Sequence of chain 1.DA:
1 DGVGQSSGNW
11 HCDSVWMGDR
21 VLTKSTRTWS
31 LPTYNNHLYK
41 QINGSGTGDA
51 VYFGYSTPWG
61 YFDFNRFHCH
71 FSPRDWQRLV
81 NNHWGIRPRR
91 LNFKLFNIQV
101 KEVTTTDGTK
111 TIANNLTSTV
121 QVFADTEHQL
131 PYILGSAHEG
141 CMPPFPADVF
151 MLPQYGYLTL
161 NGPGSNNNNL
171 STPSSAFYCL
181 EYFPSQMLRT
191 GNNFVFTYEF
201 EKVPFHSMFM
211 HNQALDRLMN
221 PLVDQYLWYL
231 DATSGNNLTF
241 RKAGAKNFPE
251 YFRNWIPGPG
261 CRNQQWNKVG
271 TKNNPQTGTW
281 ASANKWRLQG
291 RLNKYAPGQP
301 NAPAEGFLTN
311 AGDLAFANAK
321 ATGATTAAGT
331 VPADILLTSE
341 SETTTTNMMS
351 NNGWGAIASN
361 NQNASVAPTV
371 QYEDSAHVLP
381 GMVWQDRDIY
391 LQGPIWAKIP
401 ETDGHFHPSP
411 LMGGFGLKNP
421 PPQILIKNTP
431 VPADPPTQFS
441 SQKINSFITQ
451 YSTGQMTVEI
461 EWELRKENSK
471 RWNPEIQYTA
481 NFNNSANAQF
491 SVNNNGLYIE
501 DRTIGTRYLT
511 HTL

The small molecule below binds the protein below.
Small molecule (SMILES): Nc1ncnc2c1ncn2[C@H]1C[C@H](O)[C@@H](COP(=O)(O)O)O1

Binding-site contacts:
Ligand atom C8 contacts residue HIS407 of chain 1.DA at 3.4 Å.
Ligand atom C8 contacts residue PRO408 of chain 1.DA at 4.4 Å (hydrophobic).
Ligand atom O2P contacts residue ASP403 of chain 1.LA at 3.9 Å.
Ligand atom C2' contacts residue HIS407 of chain 1.DA at 4.0 Å.
Ligand atom C8 contacts residue SER409 of chain 1.DA at 4.2 Å.
Ligand atom C2 contacts residue GLY416 of chain 1.DA at 3.6 Å.
Ligand atom C5 contacts residue SER409 of chain 1.DA at 3.7 Å.
Ligand atom O1P contacts residue HIS405 of chain 1.LA at 3.9 Å.
Ligand atom N6 contacts residue PRO204 of chain 1.DA at 4.4 Å.
Ligand atom N7 contacts residue SER409 of chain 1.DA at 3.2 Å (h-bond).
Ligand atom C2 contacts residue ILE399 of chain 1.DA at 4.3 Å (hydrophobic).
Ligand atom C6 contacts residue PRO408 of chain 1.DA at 3.8 Å (hydrophobic).
Ligand atom N6 contacts residue PRO408 of chain 1.DA at 4.0 Å.
Ligand atom N6 contacts residue GLY414 of chain 1.DA at 4.4 Å.
Ligand atom N6 contacts residue GLY416 of chain 1.DA at 3.7 Å.
Ligand atom N9 contacts residue HIS407 of chain 1.DA at 4.4 Å.
Ligand atom N6 contacts residue PHE415 of chain 1.DA at 4.4 Å.
Ligand atom N6 contacts residue SER409 of chain 1.DA at 3.3 Å (h-bond).
Ligand atom C6 contacts residue SER409 of chain 1.DA at 3.8 Å.
Ligand atom C5 contacts residue PRO408 of chain 1.DA at 4.2 Å (hydrophobic).
Ligand atom C5 contacts residue PRO204 of chain 1.DA at 4.1 Å (hydrophobic).
Ligand atom C1' contacts residue PRO408 of chain 1.DA at 3.9 Å (hydrophobic).
Ligand atom N7 contacts residue PRO204 of chain 1.DA at 4.2 Å.
Ligand atom N1 contacts residue PRO408 of chain 1.DA at 3.8 Å.
Ligand atom N3 contacts residue PRO408 of chain 1.DA at 3.6 Å.
Ligand atom C6 contacts residue PRO204 of chain 1.DA at 4.3 Å (hydrophobic).
Ligand atom N9 contacts residue PRO408 of chain 1.DA at 3.8 Å.
Ligand atom N7 contacts residue HIS407 of chain 1.DA at 3.8 Å.
Ligand atom C4 contacts residue PRO408 of chain 1.DA at 3.9 Å (hydrophobic).
Ligand atom C2' contacts residue PRO408 of chain 1.DA at 4.3 Å (hydrophobic).
Ligand atom O2P contacts residue GLY404 of chain 1.LA at 4.2 Å.
Ligand atom O2P contacts residue HIS407 of chain 1.DA at 4.1 Å.
Ligand atom C6 contacts residue GLY416 of chain 1.DA at 4.2 Å.
Ligand atom C2 contacts residue PRO408 of chain 1.DA at 4.0 Å (hydrophobic).
Ligand atom N1 contacts residue GLY416 of chain 1.DA at 3.1 Å (h-bond).

Sequence of chain 1.LA:
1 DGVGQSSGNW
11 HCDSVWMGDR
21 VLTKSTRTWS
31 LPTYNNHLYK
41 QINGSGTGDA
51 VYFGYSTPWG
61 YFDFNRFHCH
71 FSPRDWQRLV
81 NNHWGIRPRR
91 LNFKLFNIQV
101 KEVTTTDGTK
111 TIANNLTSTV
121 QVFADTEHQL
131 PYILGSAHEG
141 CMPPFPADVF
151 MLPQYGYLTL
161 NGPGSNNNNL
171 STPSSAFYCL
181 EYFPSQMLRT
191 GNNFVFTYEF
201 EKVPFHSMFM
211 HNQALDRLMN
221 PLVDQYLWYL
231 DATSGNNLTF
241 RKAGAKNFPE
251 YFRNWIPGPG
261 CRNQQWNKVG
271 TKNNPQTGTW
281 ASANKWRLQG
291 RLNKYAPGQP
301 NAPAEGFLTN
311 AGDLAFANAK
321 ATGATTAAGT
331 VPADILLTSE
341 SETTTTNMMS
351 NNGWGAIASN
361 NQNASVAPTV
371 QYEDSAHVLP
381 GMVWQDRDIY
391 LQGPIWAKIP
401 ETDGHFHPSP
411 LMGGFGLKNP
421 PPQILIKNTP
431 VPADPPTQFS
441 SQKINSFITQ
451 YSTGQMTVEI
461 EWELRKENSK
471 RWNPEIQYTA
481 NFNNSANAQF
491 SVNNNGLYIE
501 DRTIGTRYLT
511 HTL